Binding-site contacts:
Ligand atom C4 contacts residue ASN256 of chain 8.A at 4.3 Å.
Ligand atom C2 contacts residue ASN256 of chain 8.A at 2.8 Å.
Ligand atom C5 contacts residue ASN256 of chain 8.A at 3.7 Å.
Ligand atom O5 contacts residue ASN256 of chain 8.A at 2.3 Å (h-bond).
Ligand atom C1 contacts residue ASN256 of chain 8.A at 1.4 Å.
Ligand atom N2 contacts residue THR258 of chain 8.A at 4.4 Å.
Ligand atom C7 contacts residue THR258 of chain 8.A at 4.5 Å.
Ligand atom C8 contacts residue THR258 of chain 8.A at 3.4 Å.
Ligand atom C3 contacts residue ASN256 of chain 8.A at 4.0 Å.
Ligand atom C7 contacts residue ASN256 of chain 8.A at 4.4 Å.
Ligand atom O3 contacts residue ASN256 of chain 8.A at 4.4 Å.
Ligand atom N2 contacts residue ASN256 of chain 8.A at 3.3 Å (h-bond).

Sequence of chain 8.A:
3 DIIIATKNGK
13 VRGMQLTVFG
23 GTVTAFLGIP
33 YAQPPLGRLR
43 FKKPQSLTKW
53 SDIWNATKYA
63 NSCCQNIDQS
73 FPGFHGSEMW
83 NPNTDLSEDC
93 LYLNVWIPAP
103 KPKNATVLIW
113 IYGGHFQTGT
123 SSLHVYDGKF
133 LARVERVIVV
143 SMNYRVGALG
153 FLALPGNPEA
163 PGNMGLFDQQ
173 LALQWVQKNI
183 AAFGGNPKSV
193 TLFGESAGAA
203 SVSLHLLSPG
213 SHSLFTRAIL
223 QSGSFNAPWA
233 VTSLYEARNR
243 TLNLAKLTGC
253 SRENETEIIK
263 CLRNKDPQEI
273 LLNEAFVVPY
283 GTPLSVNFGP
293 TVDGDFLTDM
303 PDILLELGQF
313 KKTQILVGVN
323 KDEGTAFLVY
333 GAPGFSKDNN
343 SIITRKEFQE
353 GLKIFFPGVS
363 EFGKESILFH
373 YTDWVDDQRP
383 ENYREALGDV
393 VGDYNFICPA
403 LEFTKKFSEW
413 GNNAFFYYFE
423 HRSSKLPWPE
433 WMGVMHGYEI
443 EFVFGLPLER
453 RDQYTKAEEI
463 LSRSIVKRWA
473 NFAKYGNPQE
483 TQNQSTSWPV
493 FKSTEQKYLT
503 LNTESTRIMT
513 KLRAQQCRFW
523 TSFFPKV

This small molecule binds to this protein.
Small molecule (SMILES): CC(=O)N[C@@H]1[C@@H](O)[C@H](O)[C@@H](CO)O[C@H]1O